A small-molecule ligand and the protein it binds are described below.
Small molecule (SMILES): Cc1ncc(COP(=O)(O)O)c(/C=N/[C@H](C)P(=O)(O)O)c1O

Binding-site contacts:
Ligand atom N1 contacts residue HIS165 of chain 1.A at 3.7 Å.
Ligand atom O5 contacts residue GLY220 of chain 1.A at 3.0 Å (h-bond).
Ligand atom O5 contacts residue ILE221 of chain 1.A at 3.5 Å (h-bond).
Ligand atom CA contacts residue TYR264 of chain 1.B at 3.3 Å (hydrophobic).
Ligand atom O5 contacts residue ASN202 of chain 1.A at 3.7 Å.
Ligand atom P2 contacts residue MET311 of chain 1.B at 3.6 Å.
Ligand atom O5 contacts residue SER203 of chain 1.A at 2.4 Å (h-bond).
Ligand atom CA contacts residue TYR353 of chain 1.A at 3.6 Å (hydrophobic).
Ligand atom N1 contacts residue ARG218 of chain 1.A at 2.6 Å (salt-bridge).
Ligand atom C2 contacts residue HIS165 of chain 1.A at 3.5 Å.
Ligand atom C5A contacts residue ARG218 of chain 1.A at 3.7 Å.
Ligand atom O4 contacts residue TYR42 of chain 1.A at 2.6 Å (h-bond).
Ligand atom O8 contacts residue TYR283 of chain 1.B at 3.5 Å (h-bond).
Ligand atom O4 contacts residue GLY220 of chain 1.A at 3.3 Å.
Ligand atom C5A contacts residue VAL36 of chain 1.A at 3.7 Å (hydrophobic).
Ligand atom C contacts residue TYR264 of chain 1.B at 3.7 Å (hydrophobic).
Ligand atom O4 contacts residue ILE221 of chain 1.A at 2.6 Å (h-bond).
Ligand atom C4 contacts residue HIS165 of chain 1.A at 3.7 Å.
Ligand atom P2 contacts residue ARG135 of chain 1.A at 3.7 Å.
Ligand atom O4 contacts residue TYR353 of chain 1.A at 3.4 Å.
Ligand atom O6 contacts residue TYR264 of chain 1.B at 2.5 Å (h-bond).
Ligand atom O8 contacts residue TYR264 of chain 1.B at 3.7 Å.
Ligand atom O7 contacts residue ASP312 of chain 1.B at 3.6 Å (salt-bridge).
Ligand atom O3 contacts residue ILE221 of chain 1.A at 3.6 Å.
Ligand atom C6 contacts residue ARG218 of chain 1.A at 3.4 Å.
Ligand atom O2 contacts residue ASN202 of chain 1.A at 3.5 Å.
Ligand atom O7 contacts residue MET311 of chain 1.B at 3.2 Å.
Ligand atom P2 contacts residue TYR264 of chain 1.B at 3.6 Å.
Ligand atom P1 contacts residue ILE221 of chain 1.A at 3.6 Å.
Ligand atom O8 contacts residue MET311 of chain 1.B at 2.6 Å (h-bond).
Ligand atom O8 contacts residue CYS310 of chain 1.B at 3.5 Å.
Ligand atom N2 contacts residue LYS38 of chain 1.A at 3.2 Å (salt-bridge).
Ligand atom C3 contacts residue HIS165 of chain 1.A at 3.5 Å.
Ligand atom O6 contacts residue ARG135 of chain 1.A at 2.6 Å (salt-bridge).
Ligand atom C2 contacts residue ARG218 of chain 1.A at 3.6 Å.
Ligand atom O1 contacts residue ARG135 of chain 1.A at 3.1 Å (salt-bridge).
Ligand atom O7 contacts residue LYS38 of chain 1.A at 3.2 Å (salt-bridge).
Ligand atom O3 contacts residue TYR353 of chain 1.A at 2.5 Å (h-bond).
Ligand atom C4A contacts residue TYR42 of chain 1.A at 3.5 Å (hydrophobic).
Ligand atom C contacts residue LYS38 of chain 1.A at 3.2 Å.

Sequence of chain 1.B:
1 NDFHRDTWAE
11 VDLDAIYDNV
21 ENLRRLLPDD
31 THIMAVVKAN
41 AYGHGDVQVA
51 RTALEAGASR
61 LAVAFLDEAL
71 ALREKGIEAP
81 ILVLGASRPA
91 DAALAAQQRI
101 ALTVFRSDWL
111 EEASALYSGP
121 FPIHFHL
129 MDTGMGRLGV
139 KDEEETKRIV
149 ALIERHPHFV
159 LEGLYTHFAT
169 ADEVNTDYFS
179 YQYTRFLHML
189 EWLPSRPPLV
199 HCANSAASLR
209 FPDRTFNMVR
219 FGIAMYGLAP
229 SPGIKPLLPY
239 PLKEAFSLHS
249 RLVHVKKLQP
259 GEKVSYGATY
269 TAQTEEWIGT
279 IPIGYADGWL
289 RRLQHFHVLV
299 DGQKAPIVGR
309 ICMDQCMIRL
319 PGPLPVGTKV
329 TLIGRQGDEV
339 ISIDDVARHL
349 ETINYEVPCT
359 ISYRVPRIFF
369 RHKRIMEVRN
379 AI

Sequence of chain 1.A:
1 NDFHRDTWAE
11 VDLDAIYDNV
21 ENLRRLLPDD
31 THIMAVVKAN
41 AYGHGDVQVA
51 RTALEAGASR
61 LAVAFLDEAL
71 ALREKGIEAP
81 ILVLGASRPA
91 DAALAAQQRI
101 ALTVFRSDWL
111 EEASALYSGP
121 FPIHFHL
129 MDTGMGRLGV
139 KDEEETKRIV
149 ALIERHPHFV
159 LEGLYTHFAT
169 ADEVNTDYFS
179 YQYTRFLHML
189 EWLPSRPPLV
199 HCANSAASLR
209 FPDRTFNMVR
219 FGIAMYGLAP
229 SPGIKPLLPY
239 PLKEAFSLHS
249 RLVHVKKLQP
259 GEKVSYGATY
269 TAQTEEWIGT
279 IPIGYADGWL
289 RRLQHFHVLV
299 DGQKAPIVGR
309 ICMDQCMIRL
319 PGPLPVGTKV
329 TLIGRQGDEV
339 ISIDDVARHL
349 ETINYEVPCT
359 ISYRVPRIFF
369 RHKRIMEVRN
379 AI